A protein and the small-molecule ligand that binds it are described below.
Small molecule (SMILES): OC[C@H]1O[C@@H](O)[C@H](O)[C@@H](F)[C@@H]1O

Binding-site contacts:
Ligand atom C2 contacts residue FAD1 of chain 4.B at 3.1 Å.
Ligand atom C4 contacts residue ASP452 of chain 4.A at 3.2 Å.
Ligand atom C3 contacts residue ASN593 of chain 4.A at 3.7 Å.
Ligand atom C6 contacts residue ARG472 of chain 4.A at 4.0 Å.
Ligand atom O1 contacts residue FAD1 of chain 4.B at 3.2 Å.
Ligand atom F3 contacts residue GLN448 of chain 4.A at 3.0 Å.
Ligand atom C2 contacts residue ASN593 of chain 4.A at 3.9 Å.
Ligand atom O2 contacts residue ASN593 of chain 4.A at 2.9 Å (h-bond).
Ligand atom C4 contacts residue GLN448 of chain 4.A at 4.1 Å.
Ligand atom C3 contacts residue FAD1 of chain 4.B at 4.1 Å.
Ligand atom O6 contacts residue PHE454 of chain 4.A at 3.5 Å.
Ligand atom F3 contacts residue THR169 of chain 4.A at 3.6 Å.
Ligand atom F3 contacts residue ASP452 of chain 4.A at 4.2 Å.
Ligand atom O5 contacts residue VAL546 of chain 4.A at 3.7 Å.
Ligand atom C3 contacts residue GLN448 of chain 4.A at 3.7 Å.
Ligand atom F3 contacts residue ASN593 of chain 4.A at 3.2 Å.
Ligand atom C5 contacts residue ASP452 of chain 4.A at 4.2 Å.
Ligand atom O4 contacts residue GLN448 of chain 4.A at 3.3 Å (h-bond).
Ligand atom C3 contacts residue PHE474 of chain 4.A at 3.8 Å (hydrophobic).
Ligand atom O1 contacts residue VAL546 of chain 4.A at 2.7 Å (h-bond).
Ligand atom O4 contacts residue PHE474 of chain 4.A at 4.0 Å.
Ligand atom C2 contacts residue HIS548 of chain 4.A at 3.5 Å.
Ligand atom O4 contacts residue HIS450 of chain 4.A at 3.7 Å.
Ligand atom C6 contacts residue PHE454 of chain 4.A at 3.9 Å (hydrophobic).
Ligand atom C1 contacts residue HIS548 of chain 4.A at 3.4 Å.
Ligand atom C4 contacts residue THR169 of chain 4.A at 3.9 Å.
Ligand atom C6 contacts residue ASP452 of chain 4.A at 4.0 Å.
Ligand atom O6 contacts residue ARG472 of chain 4.A at 4.2 Å.
Ligand atom C5 contacts residue TYR456 of chain 4.A at 4.2 Å (hydrophobic).
Ligand atom O1 contacts residue HIS548 of chain 4.A at 3.1 Å (h-bond).
Ligand atom O6 contacts residue TYR456 of chain 4.A at 2.5 Å (h-bond).
Ligand atom F3 contacts residue FAD1 of chain 4.B at 3.3 Å.
Ligand atom O2 contacts residue HIS548 of chain 4.A at 2.6 Å (h-bond).
Ligand atom C6 contacts residue TYR456 of chain 4.A at 3.4 Å (hydrophobic).
Ligand atom C1 contacts residue FAD1 of chain 4.B at 3.9 Å.
Ligand atom O2 contacts residue FAD1 of chain 4.B at 3.0 Å.
Ligand atom O4 contacts residue ARG472 of chain 4.A at 3.3 Å.
Ligand atom O4 contacts residue ASP452 of chain 4.A at 2.7 Å (salt-bridge).
Ligand atom O5 contacts residue FAD1 of chain 4.B at 3.8 Å.
Ligand atom C1 contacts residue VAL546 of chain 4.A at 3.2 Å (hydrophobic).

Sequence of chain 4.A:
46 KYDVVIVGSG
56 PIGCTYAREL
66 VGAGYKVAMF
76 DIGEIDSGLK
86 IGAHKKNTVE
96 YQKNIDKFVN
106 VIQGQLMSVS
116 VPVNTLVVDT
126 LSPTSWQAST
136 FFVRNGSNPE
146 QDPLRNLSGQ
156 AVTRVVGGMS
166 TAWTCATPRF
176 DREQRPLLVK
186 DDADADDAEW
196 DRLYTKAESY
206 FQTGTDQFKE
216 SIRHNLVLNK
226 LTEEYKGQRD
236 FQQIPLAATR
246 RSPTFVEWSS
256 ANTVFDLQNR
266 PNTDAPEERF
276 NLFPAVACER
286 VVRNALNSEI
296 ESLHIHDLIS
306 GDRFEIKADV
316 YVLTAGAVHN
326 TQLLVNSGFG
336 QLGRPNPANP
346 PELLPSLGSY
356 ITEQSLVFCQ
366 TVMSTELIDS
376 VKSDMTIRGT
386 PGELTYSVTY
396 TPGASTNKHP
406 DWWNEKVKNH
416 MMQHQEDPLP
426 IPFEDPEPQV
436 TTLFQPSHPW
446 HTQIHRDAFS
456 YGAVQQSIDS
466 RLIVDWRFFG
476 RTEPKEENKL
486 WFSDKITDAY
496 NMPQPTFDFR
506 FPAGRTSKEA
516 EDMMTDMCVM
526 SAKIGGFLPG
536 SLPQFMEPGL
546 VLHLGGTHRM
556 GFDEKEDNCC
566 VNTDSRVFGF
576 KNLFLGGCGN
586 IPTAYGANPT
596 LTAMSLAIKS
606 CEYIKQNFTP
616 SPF